Sequence of chain 1.E:
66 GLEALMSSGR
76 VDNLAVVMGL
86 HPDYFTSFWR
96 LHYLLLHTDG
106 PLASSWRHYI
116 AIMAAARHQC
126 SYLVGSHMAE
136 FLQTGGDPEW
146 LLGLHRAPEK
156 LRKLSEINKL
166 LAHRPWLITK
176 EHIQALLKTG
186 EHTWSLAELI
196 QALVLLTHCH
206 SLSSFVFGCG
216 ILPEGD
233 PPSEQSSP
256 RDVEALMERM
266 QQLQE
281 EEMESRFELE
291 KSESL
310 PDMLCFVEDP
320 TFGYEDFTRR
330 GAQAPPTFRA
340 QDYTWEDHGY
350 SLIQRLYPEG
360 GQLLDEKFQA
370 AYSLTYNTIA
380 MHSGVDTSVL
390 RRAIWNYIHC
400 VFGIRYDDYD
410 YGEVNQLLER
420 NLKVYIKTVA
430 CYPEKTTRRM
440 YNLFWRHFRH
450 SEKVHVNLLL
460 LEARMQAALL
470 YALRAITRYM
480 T

Binding-site contacts:
Ligand atom CD1 contacts residue TRP444 of chain 1.E at 4.2 Å (hydrophobic).
Ligand atom CG contacts residue GLU451 of chain 1.E at 4.5 Å.
Ligand atom O contacts residue TYR375 of chain 1.E at 2.6 Å (h-bond).
Ligand atom C contacts residue THR374 of chain 1.E at 3.3 Å.
Ligand atom N contacts residue THR377 of chain 1.E at 2.9 Å (h-bond).
Ligand atom CD1 contacts residue PHE447 of chain 1.E at 4.4 Å (hydrophobic).
Ligand atom OXT contacts residue TYR375 of chain 1.E at 4.2 Å.
Ligand atom O contacts residue THR386 of chain 1.E at 4.2 Å.
Ligand atom CD1 contacts residue THR377 of chain 1.E at 4.3 Å.
Ligand atom CA contacts residue GLU451 of chain 1.E at 3.7 Å.
Ligand atom CG contacts residue HIS454 of chain 1.E at 4.4 Å.
Ligand atom CD1 contacts residue GLU451 of chain 1.E at 3.6 Å.
Ligand atom C contacts residue HIS454 of chain 1.E at 4.4 Å.
Ligand atom OXT contacts residue THR386 of chain 1.E at 2.3 Å (h-bond).
Ligand atom N contacts residue GLU451 of chain 1.E at 2.9 Å (salt-bridge).
Ligand atom O contacts residue THR377 of chain 1.E at 3.5 Å (h-bond).
Ligand atom CB contacts residue GLU451 of chain 1.E at 4.1 Å.
Ligand atom CD2 contacts residue TRP444 of chain 1.E at 4.1 Å (hydrophobic).
Ligand atom OXT contacts residue ASN376 of chain 1.E at 4.4 Å.
Ligand atom CA contacts residue HIS454 of chain 1.E at 4.4 Å.
Ligand atom C contacts residue THR386 of chain 1.E at 3.4 Å.
Ligand atom OXT contacts residue ARG390 of chain 1.E at 3.6 Å (salt-bridge).
Ligand atom CD2 contacts residue ARG390 of chain 1.E at 4.5 Å.
Ligand atom CD2 contacts residue GLU451 of chain 1.E at 4.0 Å.
Ligand atom C contacts residue THR377 of chain 1.E at 3.5 Å.
Ligand atom CB contacts residue HIS454 of chain 1.E at 3.5 Å.
Ligand atom CA contacts residue THR377 of chain 1.E at 3.1 Å.
Ligand atom O contacts residue ASN376 of chain 1.E at 3.3 Å (h-bond).
Ligand atom CB contacts residue THR377 of chain 1.E at 4.4 Å.
Ligand atom CD2 contacts residue VAL455 of chain 1.E at 4.2 Å (hydrophobic).
Ligand atom OXT contacts residue THR374 of chain 1.E at 2.8 Å (h-bond).
Ligand atom OXT contacts residue THR377 of chain 1.E at 4.1 Å.
Ligand atom CD2 contacts residue HIS454 of chain 1.E at 4.1 Å.
Ligand atom CD1 contacts residue ILE378 of chain 1.E at 4.1 Å (hydrophobic).
Ligand atom CA contacts residue THR386 of chain 1.E at 4.1 Å.
Ligand atom C contacts residue ASN376 of chain 1.E at 4.2 Å.
Ligand atom CD1 contacts residue LEU389 of chain 1.E at 4.0 Å (hydrophobic).
Ligand atom O contacts residue THR374 of chain 1.E at 2.9 Å (h-bond).
Ligand atom C contacts residue TYR375 of chain 1.E at 3.8 Å (hydrophobic).
Ligand atom CG contacts residue ARG390 of chain 1.E at 4.3 Å.

The protein below binds the small molecule below.
Small molecule (SMILES): CC(C)C[C@H](N)C(=O)O